The small molecule below binds the protein below.
Small molecule (SMILES): OC[C@H]1O[C@@H](O)[C@H](O)[C@@H](O)[C@@H]1O

Binding-site contacts:
Ligand atom C3 contacts residue TRP274 of chain 1.A at 3.8 Å (hydrophobic).
Ligand atom O2 contacts residue GLU188 of chain 1.A at 2.6 Å (salt-bridge).
Ligand atom O1 contacts residue GLU188 of chain 1.A at 4.3 Å.
Ligand atom C5 contacts residue TRP124 of chain 1.A at 3.9 Å (hydrophobic).
Ligand atom C5 contacts residue ARG190 of chain 1.A at 3.7 Å.
Ligand atom O2 contacts residue HIS273 of chain 1.A at 4.3 Å.
Ligand atom O3 contacts residue TYR270 of chain 1.A at 3.8 Å.
Ligand atom C1 contacts residue TRP124 of chain 1.A at 3.6 Å (hydrophobic).
Ligand atom O4 contacts residue ARG190 of chain 1.A at 2.9 Å (salt-bridge).
Ligand atom C1 contacts residue GLU188 of chain 1.A at 3.7 Å.
Ligand atom C4 contacts residue HIS273 of chain 1.A at 4.0 Å.
Ligand atom O4 contacts residue TRP274 of chain 1.A at 3.1 Å (h-bond).
Ligand atom O3 contacts residue TRP274 of chain 1.A at 3.1 Å (h-bond).
Ligand atom C4 contacts residue ARG190 of chain 1.A at 3.6 Å.
Ligand atom C3 contacts residue HIS273 of chain 1.A at 3.7 Å.
Ligand atom C3 contacts residue GLU188 of chain 1.A at 3.9 Å.
Ligand atom C2 contacts residue HIS273 of chain 1.A at 3.9 Å.
Ligand atom C2 contacts residue TRP124 of chain 1.A at 4.5 Å (hydrophobic).
Ligand atom C2 contacts residue GLU188 of chain 1.A at 3.5 Å.
Ligand atom C3 contacts residue GLU225 of chain 1.A at 3.6 Å.
Ligand atom O1 contacts residue TRP124 of chain 1.A at 3.9 Å.
Ligand atom O2 contacts residue TRP124 of chain 1.A at 4.3 Å.
Ligand atom O4 contacts residue GLU225 of chain 1.A at 4.2 Å.
Ligand atom O5 contacts residue TRP124 of chain 1.A at 4.0 Å.
Ligand atom C3 contacts residue ARG190 of chain 1.A at 3.8 Å.
Ligand atom O6 contacts residue TRP124 of chain 1.A at 4.1 Å.
Ligand atom O4 contacts residue HIS273 of chain 1.A at 4.2 Å.
Ligand atom O4 contacts residue TRP243 of chain 1.A at 4.4 Å.
Ligand atom C4 contacts residue TRP274 of chain 1.A at 4.0 Å (hydrophobic).
Ligand atom O3 contacts residue GLU225 of chain 1.A at 3.9 Å.
Ligand atom O3 contacts residue HIS273 of chain 1.A at 2.8 Å (h-bond).

Sequence of chain 1.A:
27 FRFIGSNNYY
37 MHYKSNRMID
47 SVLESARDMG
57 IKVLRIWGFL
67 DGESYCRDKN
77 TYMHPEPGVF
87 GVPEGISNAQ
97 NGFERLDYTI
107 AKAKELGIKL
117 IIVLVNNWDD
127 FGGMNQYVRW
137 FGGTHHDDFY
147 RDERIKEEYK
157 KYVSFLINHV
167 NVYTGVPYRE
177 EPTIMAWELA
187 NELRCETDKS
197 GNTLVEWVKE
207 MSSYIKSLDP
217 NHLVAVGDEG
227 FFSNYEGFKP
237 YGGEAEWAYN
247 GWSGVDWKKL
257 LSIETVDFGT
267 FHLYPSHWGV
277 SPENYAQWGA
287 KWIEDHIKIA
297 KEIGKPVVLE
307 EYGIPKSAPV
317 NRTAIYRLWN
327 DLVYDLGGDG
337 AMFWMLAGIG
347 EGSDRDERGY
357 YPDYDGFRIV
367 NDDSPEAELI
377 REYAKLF